Sequence of chain 2.A:
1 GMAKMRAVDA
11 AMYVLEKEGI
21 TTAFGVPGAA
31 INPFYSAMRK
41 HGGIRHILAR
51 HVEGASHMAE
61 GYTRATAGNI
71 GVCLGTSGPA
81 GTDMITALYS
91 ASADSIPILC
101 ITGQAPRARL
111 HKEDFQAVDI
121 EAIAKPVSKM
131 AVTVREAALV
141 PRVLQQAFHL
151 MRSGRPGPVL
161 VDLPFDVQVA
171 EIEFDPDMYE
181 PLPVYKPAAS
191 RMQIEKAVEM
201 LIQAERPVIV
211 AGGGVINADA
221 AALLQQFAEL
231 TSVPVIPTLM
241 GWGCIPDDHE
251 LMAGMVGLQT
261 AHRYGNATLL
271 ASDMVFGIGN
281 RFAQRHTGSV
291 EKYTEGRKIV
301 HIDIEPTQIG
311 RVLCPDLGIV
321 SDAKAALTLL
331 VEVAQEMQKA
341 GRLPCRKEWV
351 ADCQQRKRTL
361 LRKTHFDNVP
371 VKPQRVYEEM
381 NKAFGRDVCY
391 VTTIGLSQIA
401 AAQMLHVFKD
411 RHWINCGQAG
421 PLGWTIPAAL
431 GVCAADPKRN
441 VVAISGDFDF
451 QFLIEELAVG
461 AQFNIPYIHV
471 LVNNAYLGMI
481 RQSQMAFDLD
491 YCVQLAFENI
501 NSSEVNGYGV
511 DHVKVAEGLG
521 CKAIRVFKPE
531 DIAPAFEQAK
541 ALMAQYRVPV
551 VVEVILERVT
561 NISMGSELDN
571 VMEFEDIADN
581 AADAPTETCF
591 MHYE

Sequence of chain 1.A:
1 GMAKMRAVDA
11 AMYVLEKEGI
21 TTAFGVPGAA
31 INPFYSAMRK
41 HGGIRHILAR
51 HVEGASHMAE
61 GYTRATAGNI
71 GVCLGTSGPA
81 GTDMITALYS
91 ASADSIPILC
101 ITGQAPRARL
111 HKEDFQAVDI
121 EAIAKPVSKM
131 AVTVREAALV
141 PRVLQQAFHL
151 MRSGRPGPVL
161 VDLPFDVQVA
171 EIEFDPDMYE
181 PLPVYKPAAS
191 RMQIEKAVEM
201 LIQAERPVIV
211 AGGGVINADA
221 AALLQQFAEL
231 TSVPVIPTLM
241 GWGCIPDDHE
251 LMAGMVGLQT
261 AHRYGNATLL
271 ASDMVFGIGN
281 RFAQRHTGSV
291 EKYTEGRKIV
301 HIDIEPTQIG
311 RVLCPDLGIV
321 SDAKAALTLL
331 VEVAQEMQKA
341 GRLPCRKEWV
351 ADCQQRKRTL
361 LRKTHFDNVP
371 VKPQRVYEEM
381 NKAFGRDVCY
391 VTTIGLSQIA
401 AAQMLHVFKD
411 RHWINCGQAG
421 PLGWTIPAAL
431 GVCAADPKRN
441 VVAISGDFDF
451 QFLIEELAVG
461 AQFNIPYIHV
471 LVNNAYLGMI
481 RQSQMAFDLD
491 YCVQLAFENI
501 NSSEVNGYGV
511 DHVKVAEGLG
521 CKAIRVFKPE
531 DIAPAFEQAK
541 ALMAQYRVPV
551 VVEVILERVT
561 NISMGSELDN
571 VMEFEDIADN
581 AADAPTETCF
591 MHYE

The small molecule below binds the protein below.
Small molecule (SMILES): COC1=C(OC)C(=O)C(C)=CC1=O

Binding-site contacts:
Ligand atom CM2 contacts residue CYS492 of chain 1.A at 4.3 Å (hydrophobic).
Ligand atom C5 contacts residue CYS492 of chain 1.A at 3.0 Å (hydrophobic).
Ligand atom C5 contacts residue TYR491 of chain 1.A at 4.4 Å (hydrophobic).
Ligand atom C4 contacts residue CYS492 of chain 1.A at 4.4 Å (hydrophobic).
Ligand atom CM2 contacts residue PHE463 of chain 2.A at 4.0 Å (hydrophobic).
Ligand atom C1 contacts residue CYS492 of chain 1.A at 2.7 Å (hydrophobic).
Ligand atom C2 contacts residue HIS46 of chain 2.A at 4.4 Å.
Ligand atom O1 contacts residue HIS46 of chain 2.A at 2.9 Å (h-bond).
Ligand atom C6 contacts residue HIS46 of chain 2.A at 3.9 Å.
Ligand atom C1 contacts residue PHE463 of chain 2.A at 4.2 Å (hydrophobic).
Ligand atom O2 contacts residue GLN462 of chain 2.A at 4.1 Å.
Ligand atom O1 contacts residue LEU48 of chain 2.A at 3.5 Å.
Ligand atom C2 contacts residue CYS492 of chain 1.A at 4.1 Å (hydrophobic).
Ligand atom O2 contacts residue PHE463 of chain 2.A at 2.9 Å.
Ligand atom O1 contacts residue CYS492 of chain 1.A at 2.8 Å (h-bond).
Ligand atom O3 contacts residue PHE463 of chain 2.A at 4.3 Å.
Ligand atom CM5 contacts residue TYR491 of chain 1.A at 3.2 Å (hydrophobic).
Ligand atom C6 contacts residue CYS492 of chain 1.A at 1.8 Å (hydrophobic).
Ligand atom CM5 contacts residue CYS492 of chain 1.A at 3.5 Å (hydrophobic).
Ligand atom CM2 contacts residue GLN462 of chain 2.A at 3.6 Å.
Ligand atom CM2 contacts residue GLN494 of chain 1.A at 3.1 Å.
Ligand atom CM2 contacts residue LEU48 of chain 2.A at 3.7 Å (hydrophobic).
Ligand atom O2 contacts residue GLN494 of chain 1.A at 4.5 Å.
Ligand atom C1 contacts residue HIS46 of chain 2.A at 3.7 Å.
Ligand atom C3 contacts residue PHE463 of chain 2.A at 4.3 Å (hydrophobic).
Ligand atom O2 contacts residue LEU48 of chain 2.A at 4.0 Å.
Ligand atom O1 contacts residue ILE47 of chain 2.A at 4.5 Å.
Ligand atom O1 contacts residue PHE463 of chain 2.A at 4.2 Å.
Ligand atom C2 contacts residue PHE463 of chain 2.A at 3.6 Å (hydrophobic).